Binding-site contacts:
Ligand atom O7 contacts residue SER151 of chain 3.B at 4.4 Å.
Ligand atom N2 contacts residue ASN154 of chain 3.B at 3.1 Å (h-bond).
Ligand atom C7 contacts residue GLY150 of chain 3.B at 4.0 Å.
Ligand atom O7 contacts residue ASN154 of chain 3.B at 3.2 Å (h-bond).
Ligand atom O5 contacts residue ASN154 of chain 3.B at 2.3 Å (h-bond).
Ligand atom O7 contacts residue THR156 of chain 3.B at 4.2 Å.
Ligand atom C1 contacts residue GLY150 of chain 3.B at 3.9 Å.
Ligand atom C8 contacts residue ALA147 of chain 3.B at 2.9 Å (hydrophobic).
Ligand atom C5 contacts residue ASN154 of chain 3.B at 3.6 Å.
Ligand atom C8 contacts residue GLY150 of chain 3.B at 4.0 Å.
Ligand atom C8 contacts residue SER151 of chain 3.B at 3.7 Å.
Ligand atom C7 contacts residue ASN154 of chain 3.B at 3.4 Å.
Ligand atom C1 contacts residue ASN154 of chain 3.B at 1.4 Å.
Ligand atom O7 contacts residue GLY150 of chain 3.B at 4.4 Å.
Ligand atom C6 contacts residue ASN154 of chain 3.B at 4.5 Å.
Ligand atom C7 contacts residue SER151 of chain 3.B at 4.1 Å.
Ligand atom C4 contacts residue ASN154 of chain 3.B at 4.2 Å.
Ligand atom C7 contacts residue ALA147 of chain 3.B at 4.2 Å (hydrophobic).
Ligand atom C3 contacts residue ASN154 of chain 3.B at 3.9 Å.
Ligand atom N2 contacts residue GLY150 of chain 3.B at 4.1 Å.
Ligand atom C2 contacts residue ASN154 of chain 3.B at 2.5 Å.

Sequence of chain 3.B:
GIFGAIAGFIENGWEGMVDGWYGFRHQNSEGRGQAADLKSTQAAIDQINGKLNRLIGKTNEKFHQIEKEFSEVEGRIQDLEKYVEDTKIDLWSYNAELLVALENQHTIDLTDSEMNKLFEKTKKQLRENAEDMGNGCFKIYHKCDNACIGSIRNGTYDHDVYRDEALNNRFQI

The small molecule below binds the protein below.
Small molecule (SMILES): CC(=O)N[C@@H]1[C@@H](O)[C@H](O)[C@@H](CO)O[C@H]1O